This small molecule binds to this protein.
Small molecule (SMILES): CC(=O)N[C@@H]1[C@@H](O)[C@H](O)[C@@H](CO)O[C@H]1O

Sequence of chain 1.D:
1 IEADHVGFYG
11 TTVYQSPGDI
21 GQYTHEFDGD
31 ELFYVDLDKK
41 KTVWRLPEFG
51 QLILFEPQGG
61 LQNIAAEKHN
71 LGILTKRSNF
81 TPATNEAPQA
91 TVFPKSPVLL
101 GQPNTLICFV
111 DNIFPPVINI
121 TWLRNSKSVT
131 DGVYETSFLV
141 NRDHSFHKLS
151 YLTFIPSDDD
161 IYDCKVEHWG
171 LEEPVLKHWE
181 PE

Binding-site contacts:
Ligand atom O3 contacts residue GLU167 of chain 1.D at 2.7 Å (salt-bridge).
Ligand atom C5 contacts residue ASN119 of chain 1.D at 3.7 Å.
Ligand atom C4 contacts residue ASN119 of chain 1.D at 4.2 Å.
Ligand atom C4 contacts residue GLU167 of chain 1.D at 4.2 Å.
Ligand atom C3 contacts residue GLU167 of chain 1.D at 3.5 Å.
Ligand atom C3 contacts residue ASN119 of chain 1.D at 3.8 Å.
Ligand atom C7 contacts residue GLU167 of chain 1.D at 3.9 Å.
Ligand atom N2 contacts residue ASN119 of chain 1.D at 2.8 Å (h-bond).
Ligand atom C8 contacts residue HIS168 of chain 1.D at 4.0 Å.
Ligand atom O6 contacts residue ASN119 of chain 1.D at 4.4 Å.
Ligand atom O7 contacts residue TRP169 of chain 1.D at 4.1 Å.
Ligand atom C1 contacts residue ASN119 of chain 1.D at 1.4 Å.
Ligand atom C2 contacts residue ASN119 of chain 1.D at 2.4 Å.
Ligand atom C7 contacts residue ASN119 of chain 1.D at 4.0 Å.
Ligand atom C8 contacts residue GLU167 of chain 1.D at 3.3 Å.
Ligand atom C2 contacts residue GLU167 of chain 1.D at 3.2 Å.
Ligand atom O5 contacts residue ASN119 of chain 1.D at 2.4 Å (h-bond).
Ligand atom N2 contacts residue GLU167 of chain 1.D at 3.5 Å (salt-bridge).